Sequence of chain 1.A:
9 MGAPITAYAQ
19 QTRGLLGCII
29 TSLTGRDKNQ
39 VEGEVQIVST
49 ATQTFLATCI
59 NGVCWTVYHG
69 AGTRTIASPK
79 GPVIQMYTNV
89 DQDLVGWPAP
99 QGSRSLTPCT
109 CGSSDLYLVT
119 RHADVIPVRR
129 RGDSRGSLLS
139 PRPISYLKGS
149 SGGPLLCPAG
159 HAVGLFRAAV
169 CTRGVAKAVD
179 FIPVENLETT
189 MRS

The protein below binds the small molecule below.
Small molecule (SMILES): CCC[C@H](NC(=O)[C@@H]1CC2CN1C(=O)[C@H](C1CCCCC1)NC(=O)CCc1cccc(c1)OCCO2)C(=O)C(=O)NCC(=O)N[C@H](C(=O)N(C)C)c1ccccc1

Binding-site contacts:
Ligand atom N45 contacts residue THR52 of chain 1.A at 3.1 Å (h-bond).
Ligand atom C8 contacts residue ASP178 of chain 1.A at 3.4 Å.
Ligand atom C23 contacts residue ALA166 of chain 1.A at 3.7 Å (hydrophobic).
Ligand atom C41 contacts residue THR52 of chain 1.A at 3.3 Å.
Ligand atom O37 contacts residue HIS67 of chain 1.A at 3.1 Å (h-bond).
Ligand atom C48 contacts residue LYS146 of chain 1.A at 3.4 Å.
Ligand atom O54 contacts residue GLN51 of chain 1.A at 3.3 Å.
Ligand atom O39 contacts residue GLY147 of chain 1.A at 2.8 Å (h-bond).
Ligand atom C41 contacts residue GLN51 of chain 1.A at 3.5 Å.
Ligand atom C33 contacts residue SER149 of chain 1.A at 2.5 Å.
Ligand atom C27 contacts residue ARG165 of chain 1.A at 3.5 Å.
Ligand atom C38 contacts residue SER149 of chain 1.A at 1.4 Å.
Ligand atom C50 contacts residue LYS146 of chain 1.A at 3.4 Å.
Ligand atom O24 contacts residue ALA167 of chain 1.A at 2.8 Å (h-bond).
Ligand atom C36 contacts residue ILE142 of chain 1.A at 3.3 Å (hydrophobic).
Ligand atom C1 contacts residue ALA167 of chain 1.A at 3.4 Å (hydrophobic).
Ligand atom C49 contacts residue THR52 of chain 1.A at 3.4 Å.
Ligand atom C21 contacts residue CYS169 of chain 1.A at 3.2 Å (hydrophobic).
Ligand atom O39 contacts residue SER149 of chain 1.A at 2.8 Å (h-bond).
Ligand atom C42 contacts residue GLY147 of chain 1.A at 3.6 Å.
Ligand atom C30 contacts residue ARG165 of chain 1.A at 3.7 Å.
Ligand atom N40 contacts residue SER149 of chain 1.A at 3.5 Å (h-bond).
Ligand atom O43 contacts residue GLY147 of chain 1.A at 3.4 Å (h-bond).
Ligand atom C49 contacts residue GLY147 of chain 1.A at 3.5 Å.
Ligand atom C9 contacts residue ALA167 of chain 1.A at 3.6 Å (hydrophobic).
Ligand atom C13 contacts residue ALA166 of chain 1.A at 3.7 Å (hydrophobic).
Ligand atom C42 contacts residue THR52 of chain 1.A at 3.6 Å.
Ligand atom C52 contacts residue LYS146 of chain 1.A at 3.7 Å.
Ligand atom O24 contacts residue ALA166 of chain 1.A at 3.1 Å.
Ligand atom O54 contacts residue THR52 of chain 1.A at 2.8 Å (h-bond).
Ligand atom C44 contacts residue SER149 of chain 1.A at 2.4 Å.
Ligand atom C34 contacts residue SER149 of chain 1.A at 2.9 Å.
Ligand atom O39 contacts residue SER148 of chain 1.A at 3.1 Å (h-bond).
Ligand atom C6 contacts residue ALA166 of chain 1.A at 3.6 Å (hydrophobic).
Ligand atom N32 contacts residue ARG165 of chain 1.A at 3.0 Å (salt-bridge).
Ligand atom N32 contacts residue SER149 of chain 1.A at 3.1 Å (h-bond).
Ligand atom C7 contacts residue ASP178 of chain 1.A at 3.5 Å.
Ligand atom N15 contacts residue ALA167 of chain 1.A at 2.8 Å (h-bond).
Ligand atom C19 contacts residue CYS169 of chain 1.A at 3.7 Å (hydrophobic).
Ligand atom O37 contacts residue SER149 of chain 1.A at 2.3 Å (h-bond).